Sequence of chain 1.C:
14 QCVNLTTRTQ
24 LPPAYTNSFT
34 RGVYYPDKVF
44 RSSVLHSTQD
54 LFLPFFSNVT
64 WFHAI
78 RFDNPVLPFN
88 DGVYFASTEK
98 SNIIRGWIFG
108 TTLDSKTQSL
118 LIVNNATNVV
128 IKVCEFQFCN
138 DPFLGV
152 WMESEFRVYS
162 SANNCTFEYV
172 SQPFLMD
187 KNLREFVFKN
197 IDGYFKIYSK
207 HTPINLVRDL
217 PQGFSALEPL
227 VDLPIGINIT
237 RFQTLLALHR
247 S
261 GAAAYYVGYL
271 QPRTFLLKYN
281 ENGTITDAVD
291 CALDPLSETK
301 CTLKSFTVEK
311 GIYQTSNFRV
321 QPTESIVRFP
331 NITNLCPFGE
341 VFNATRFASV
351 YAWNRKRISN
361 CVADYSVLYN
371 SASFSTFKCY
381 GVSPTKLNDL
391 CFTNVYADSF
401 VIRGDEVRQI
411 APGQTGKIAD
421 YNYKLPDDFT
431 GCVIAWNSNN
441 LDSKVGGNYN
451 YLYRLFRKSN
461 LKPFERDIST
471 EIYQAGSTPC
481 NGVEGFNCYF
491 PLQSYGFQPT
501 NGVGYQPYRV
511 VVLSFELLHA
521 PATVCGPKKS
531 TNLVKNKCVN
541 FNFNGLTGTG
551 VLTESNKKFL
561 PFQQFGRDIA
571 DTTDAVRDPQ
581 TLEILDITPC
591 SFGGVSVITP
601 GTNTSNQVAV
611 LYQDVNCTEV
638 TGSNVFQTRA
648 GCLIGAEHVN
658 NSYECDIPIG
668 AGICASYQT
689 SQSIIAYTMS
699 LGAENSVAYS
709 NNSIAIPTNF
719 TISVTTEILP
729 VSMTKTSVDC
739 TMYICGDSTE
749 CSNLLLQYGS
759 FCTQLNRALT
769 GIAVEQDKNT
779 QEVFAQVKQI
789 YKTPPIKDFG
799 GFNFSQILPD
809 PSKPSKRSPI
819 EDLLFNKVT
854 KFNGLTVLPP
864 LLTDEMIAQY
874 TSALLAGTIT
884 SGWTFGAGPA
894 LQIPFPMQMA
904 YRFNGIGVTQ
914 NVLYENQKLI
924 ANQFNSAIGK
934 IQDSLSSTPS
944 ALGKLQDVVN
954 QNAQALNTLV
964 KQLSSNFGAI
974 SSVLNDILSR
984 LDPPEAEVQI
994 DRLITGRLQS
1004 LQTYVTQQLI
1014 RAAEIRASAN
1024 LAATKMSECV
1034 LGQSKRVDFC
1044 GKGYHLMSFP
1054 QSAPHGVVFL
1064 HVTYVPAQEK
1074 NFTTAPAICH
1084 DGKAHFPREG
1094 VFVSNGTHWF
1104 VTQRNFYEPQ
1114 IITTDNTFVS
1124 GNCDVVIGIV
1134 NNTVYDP

Sequence of chain 1.A:
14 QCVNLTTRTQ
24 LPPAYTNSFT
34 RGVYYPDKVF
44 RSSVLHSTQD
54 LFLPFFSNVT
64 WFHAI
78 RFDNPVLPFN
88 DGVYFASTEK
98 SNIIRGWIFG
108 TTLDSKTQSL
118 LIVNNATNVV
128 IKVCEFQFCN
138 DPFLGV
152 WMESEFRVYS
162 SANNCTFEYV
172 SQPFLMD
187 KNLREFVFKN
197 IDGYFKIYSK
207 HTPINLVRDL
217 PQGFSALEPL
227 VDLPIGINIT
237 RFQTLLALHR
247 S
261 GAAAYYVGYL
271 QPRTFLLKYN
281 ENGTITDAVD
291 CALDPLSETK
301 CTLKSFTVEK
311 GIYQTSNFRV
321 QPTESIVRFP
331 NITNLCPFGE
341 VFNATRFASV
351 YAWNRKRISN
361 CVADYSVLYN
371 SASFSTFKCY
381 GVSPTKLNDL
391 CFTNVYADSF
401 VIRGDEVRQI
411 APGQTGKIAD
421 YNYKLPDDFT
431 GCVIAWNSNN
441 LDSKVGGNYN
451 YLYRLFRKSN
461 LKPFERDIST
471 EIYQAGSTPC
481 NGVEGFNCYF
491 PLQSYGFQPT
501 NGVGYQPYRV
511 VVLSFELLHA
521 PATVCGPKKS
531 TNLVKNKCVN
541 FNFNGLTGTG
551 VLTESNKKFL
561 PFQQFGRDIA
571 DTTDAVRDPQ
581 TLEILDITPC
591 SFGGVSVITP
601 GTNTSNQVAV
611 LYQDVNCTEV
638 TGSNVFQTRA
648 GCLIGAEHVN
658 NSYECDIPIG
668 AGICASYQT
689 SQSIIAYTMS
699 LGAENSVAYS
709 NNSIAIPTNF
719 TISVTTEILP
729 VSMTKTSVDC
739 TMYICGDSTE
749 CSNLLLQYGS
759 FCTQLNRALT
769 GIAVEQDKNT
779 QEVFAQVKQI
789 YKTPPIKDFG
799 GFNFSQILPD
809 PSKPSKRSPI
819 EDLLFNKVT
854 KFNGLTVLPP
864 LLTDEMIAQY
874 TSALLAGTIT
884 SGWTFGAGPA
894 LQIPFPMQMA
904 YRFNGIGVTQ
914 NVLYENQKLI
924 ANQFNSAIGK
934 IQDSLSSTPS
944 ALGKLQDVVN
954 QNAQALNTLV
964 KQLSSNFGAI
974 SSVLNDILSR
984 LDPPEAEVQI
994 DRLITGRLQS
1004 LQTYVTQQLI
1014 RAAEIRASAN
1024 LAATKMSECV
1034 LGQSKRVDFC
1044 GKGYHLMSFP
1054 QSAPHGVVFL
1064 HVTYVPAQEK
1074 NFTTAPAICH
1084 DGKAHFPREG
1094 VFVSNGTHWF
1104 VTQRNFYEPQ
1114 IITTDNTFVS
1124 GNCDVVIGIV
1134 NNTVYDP

The protein below binds the small molecule below.
Small molecule (SMILES): CC(=O)N[C@@H]1[C@@H](O)[C@H](O)[C@@H](CO)O[C@H]1O

Binding-site contacts:
Ligand atom O5 contacts residue ASN165 of chain 1.C at 2.4 Å (h-bond).
Ligand atom C2 contacts residue ASN165 of chain 1.C at 2.5 Å.
Ligand atom C5 contacts residue THR167 of chain 1.C at 3.7 Å.
Ligand atom N2 contacts residue ASN165 of chain 1.C at 2.9 Å (h-bond).
Ligand atom C3 contacts residue ASN165 of chain 1.C at 3.8 Å.
Ligand atom O6 contacts residue THR167 of chain 1.C at 2.9 Å (h-bond).
Ligand atom C4 contacts residue ASN165 of chain 1.C at 4.3 Å.
Ligand atom O6 contacts residue LEU518 of chain 1.A at 4.4 Å.
Ligand atom C8 contacts residue ASN165 of chain 1.C at 4.1 Å.
Ligand atom C1 contacts residue ASN165 of chain 1.C at 1.4 Å.
Ligand atom C7 contacts residue GLU132 of chain 1.C at 3.6 Å.
Ligand atom O7 contacts residue ASN165 of chain 1.C at 3.5 Å (h-bond).
Ligand atom C5 contacts residue ASN165 of chain 1.C at 3.6 Å.
Ligand atom O7 contacts residue GLU132 of chain 1.C at 3.1 Å (salt-bridge).
Ligand atom O5 contacts residue GLN115 of chain 1.C at 3.5 Å (h-bond).
Ligand atom C7 contacts residue ASN165 of chain 1.C at 3.4 Å.
Ligand atom C1 contacts residue GLN115 of chain 1.C at 4.3 Å.
Ligand atom C6 contacts residue THR167 of chain 1.C at 2.8 Å.
Ligand atom C8 contacts residue GLU132 of chain 1.C at 3.6 Å.
Ligand atom C6 contacts residue GLN115 of chain 1.C at 4.2 Å.
Ligand atom C5 contacts residue GLN115 of chain 1.C at 4.5 Å.
Ligand atom O5 contacts residue THR167 of chain 1.C at 3.4 Å (h-bond).
Ligand atom O6 contacts residue GLN115 of chain 1.C at 3.6 Å (h-bond).
Ligand atom C6 contacts residue LEU518 of chain 1.A at 4.0 Å (hydrophobic).